The small molecule below binds the protein below.
Small molecule (SMILES): CO[C@H]1CC=C2CCN3CCC4=C(CC(=O)OC4)[C@]23C1

Sequence of chain 1.D:
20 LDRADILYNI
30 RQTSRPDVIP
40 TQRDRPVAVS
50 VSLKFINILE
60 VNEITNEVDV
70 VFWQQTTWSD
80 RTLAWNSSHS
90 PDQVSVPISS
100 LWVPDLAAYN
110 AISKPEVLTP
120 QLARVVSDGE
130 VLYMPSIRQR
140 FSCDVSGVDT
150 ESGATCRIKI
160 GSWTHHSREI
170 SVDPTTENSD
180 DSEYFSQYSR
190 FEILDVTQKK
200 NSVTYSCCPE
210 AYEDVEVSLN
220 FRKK

Binding-site contacts:
Ligand atom C10 contacts residue TYR211 of chain 1.D at 3.9 Å (hydrophobic).
Ligand atom C5 contacts residue TRP162 of chain 1.D at 3.1 Å (hydrophobic).
Ligand atom O1 contacts residue GLN74 of chain 1.E at 3.7 Å.
Ligand atom O3 contacts residue THR163 of chain 1.D at 3.9 Å.
Ligand atom C9 contacts residue TYR204 of chain 1.D at 3.6 Å (hydrophobic).
Ligand atom O1 contacts residue MET133 of chain 1.E at 3.6 Å (h-bond).
Ligand atom C16 contacts residue ARG123 of chain 1.E at 3.9 Å.
Ligand atom C10 contacts residue TYR108 of chain 1.D at 3.5 Å (hydrophobic).
Ligand atom C3 contacts residue TRP162 of chain 1.D at 3.6 Å (hydrophobic).
Ligand atom C13 contacts residue TRP72 of chain 1.E at 3.5 Å (hydrophobic).
Ligand atom C6 contacts residue TRP162 of chain 1.D at 4.0 Å (hydrophobic).
Ligand atom C1 contacts residue TYR108 of chain 1.D at 3.1 Å (hydrophobic).
Ligand atom C10 contacts residue TRP162 of chain 1.D at 3.5 Å (hydrophobic).
Ligand atom O1 contacts residue CYS206 of chain 1.D at 3.0 Å.
Ligand atom C8 contacts residue TYR211 of chain 1.D at 4.0 Å (hydrophobic).
Ligand atom C16 contacts residue LEU131 of chain 1.E at 3.1 Å (hydrophobic).
Ligand atom N1 contacts residue TYR108 of chain 1.D at 3.5 Å (h-bond).
Ligand atom C2 contacts residue TYR108 of chain 1.D at 3.7 Å (hydrophobic).
Ligand atom C13 contacts residue TYR204 of chain 1.D at 3.9 Å (hydrophobic).
Ligand atom C9 contacts residue TYR211 of chain 1.D at 3.4 Å (hydrophobic).
Ligand atom C8 contacts residue TRP162 of chain 1.D at 3.4 Å (hydrophobic).
Ligand atom C10 contacts residue TYR204 of chain 1.D at 3.5 Å (hydrophobic).
Ligand atom O2 contacts residue MET133 of chain 1.E at 3.7 Å.
Ligand atom C15 contacts residue MET133 of chain 1.E at 3.4 Å (hydrophobic).
Ligand atom C14 contacts residue CYS206 of chain 1.D at 3.9 Å (hydrophobic).
Ligand atom C13 contacts residue MET133 of chain 1.E at 3.7 Å (hydrophobic).
Ligand atom C15 contacts residue CYS206 of chain 1.D at 3.9 Å (hydrophobic).
Ligand atom O3 contacts residue MET133 of chain 1.E at 3.8 Å.
Ligand atom C3 contacts residue TYR211 of chain 1.D at 3.5 Å (hydrophobic).
Ligand atom C2 contacts residue TRP72 of chain 1.E at 3.9 Å (hydrophobic).
Ligand atom C1 contacts residue TRP162 of chain 1.D at 3.5 Å (hydrophobic).
Ligand atom C7 contacts residue TRP162 of chain 1.D at 3.9 Å (hydrophobic).
Ligand atom C4 contacts residue TRP162 of chain 1.D at 3.2 Å (hydrophobic).
Ligand atom C14 contacts residue MET133 of chain 1.E at 3.3 Å (hydrophobic).
Ligand atom C16 contacts residue TYR132 of chain 1.E at 3.9 Å (hydrophobic).
Ligand atom O2 contacts residue TYR204 of chain 1.D at 4.0 Å.
Ligand atom N1 contacts residue TRP162 of chain 1.D at 2.7 Å (h-bond).
Ligand atom C16 contacts residue LEU121 of chain 1.E at 3.9 Å (hydrophobic).
Ligand atom O3 contacts residue TRP162 of chain 1.D at 3.8 Å.
Ligand atom C16 contacts residue MET133 of chain 1.E at 3.7 Å (hydrophobic).

Sequence of chain 1.E:
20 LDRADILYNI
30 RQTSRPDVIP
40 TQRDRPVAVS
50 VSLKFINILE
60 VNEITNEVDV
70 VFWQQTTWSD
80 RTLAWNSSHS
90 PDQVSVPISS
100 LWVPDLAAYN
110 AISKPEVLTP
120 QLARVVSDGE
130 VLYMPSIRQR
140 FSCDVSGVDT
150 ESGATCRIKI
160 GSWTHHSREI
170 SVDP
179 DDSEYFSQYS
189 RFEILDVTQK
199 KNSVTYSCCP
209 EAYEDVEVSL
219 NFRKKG